This small molecule binds to this protein.
Small molecule (SMILES): CC(=O)N[C@@H]1[C@@H](O)[C@H](O)[C@@H](CO)O[C@H]1O

Binding-site contacts:
Ligand atom C3 contacts residue ASN11 of chain 1.A at 3.8 Å.
Ligand atom N2 contacts residue GLY7 of chain 1.A at 4.4 Å.
Ligand atom C5 contacts residue ASN11 of chain 1.A at 3.7 Å.
Ligand atom O5 contacts residue ASN11 of chain 1.A at 2.4 Å (h-bond).
Ligand atom C2 contacts residue ASN11 of chain 1.A at 2.5 Å.
Ligand atom C7 contacts residue ASN11 of chain 1.A at 3.9 Å.
Ligand atom C4 contacts residue ASN11 of chain 1.A at 4.2 Å.
Ligand atom C1 contacts residue ASN11 of chain 1.A at 1.4 Å.
Ligand atom O7 contacts residue ASN11 of chain 1.A at 4.5 Å.
Ligand atom C7 contacts residue VAL35 of chain 1.A at 4.2 Å (hydrophobic).
Ligand atom N2 contacts residue VAL35 of chain 1.A at 4.0 Å.
Ligand atom C7 contacts residue GLY7 of chain 1.A at 4.1 Å.
Ligand atom N2 contacts residue ASN11 of chain 1.A at 2.9 Å (h-bond).
Ligand atom C8 contacts residue GLY7 of chain 1.A at 3.3 Å.
Ligand atom C8 contacts residue VAL35 of chain 1.A at 3.8 Å (hydrophobic).

Sequence of chain 1.A:
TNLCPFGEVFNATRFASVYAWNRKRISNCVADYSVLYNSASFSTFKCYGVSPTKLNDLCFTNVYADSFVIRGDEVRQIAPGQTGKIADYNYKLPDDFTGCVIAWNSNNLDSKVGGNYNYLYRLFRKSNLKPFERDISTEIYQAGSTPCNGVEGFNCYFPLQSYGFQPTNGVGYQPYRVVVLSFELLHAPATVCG